This small molecule binds to this protein.
Small molecule (SMILES): CN(C)c1ccc2c(-c3cc(C(=O)NCCOCCOCCCCCCCl)ccc3C(=O)O)c3ccc(=[N+](C)C)cc-3oc2c1

Sequence of chain 1.D:
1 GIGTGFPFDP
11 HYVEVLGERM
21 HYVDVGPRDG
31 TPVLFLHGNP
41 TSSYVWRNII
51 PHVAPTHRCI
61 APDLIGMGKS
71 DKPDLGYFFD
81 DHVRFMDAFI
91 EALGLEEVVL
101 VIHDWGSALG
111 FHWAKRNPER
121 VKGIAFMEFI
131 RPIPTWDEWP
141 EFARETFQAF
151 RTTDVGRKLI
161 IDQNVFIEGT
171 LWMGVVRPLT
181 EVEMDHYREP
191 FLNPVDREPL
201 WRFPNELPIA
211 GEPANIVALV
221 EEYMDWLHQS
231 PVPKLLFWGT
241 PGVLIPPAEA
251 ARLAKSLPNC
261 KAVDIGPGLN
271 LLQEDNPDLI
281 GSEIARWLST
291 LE

Binding-site contacts:
Ligand atom C20 contacts residue ASP104 of chain 1.D at 1.4 Å.
Ligand atom C31 contacts residue GLU168 of chain 1.D at 3.6 Å.
Ligand atom C21 contacts residue THR146 of chain 1.D at 3.3 Å.
Ligand atom O2 contacts residue THR170 of chain 1.D at 2.8 Å (h-bond).
Ligand atom C13 contacts residue THR170 of chain 1.D at 3.8 Å.
Ligand atom C15 contacts residue THR170 of chain 1.D at 3.7 Å.
Ligand atom C12 contacts residue MET173 of chain 1.D at 3.7 Å (hydrophobic).
Ligand atom N2 contacts residue GLU168 of chain 1.D at 3.2 Å (salt-bridge).
Ligand atom C27 contacts residue GLY169 of chain 1.D at 3.5 Å.
Ligand atom C3 contacts residue VAL165 of chain 1.D at 3.7 Å (hydrophobic).
Ligand atom C4 contacts residue VAL165 of chain 1.D at 3.8 Å (hydrophobic).
Ligand atom N1 contacts residue THR146 of chain 1.D at 3.4 Å.
Ligand atom C10 contacts residue THR146 of chain 1.D at 3.6 Å.
Ligand atom C27 contacts residue GLU168 of chain 1.D at 3.6 Å.
Ligand atom C17 contacts residue ASN270 of chain 1.D at 3.6 Å.
Ligand atom C8 contacts residue MET173 of chain 1.D at 3.6 Å (hydrophobic).
Ligand atom C5 contacts residue VAL165 of chain 1.D at 3.7 Å (hydrophobic).
Ligand atom C30 contacts residue GLU168 of chain 1.D at 3.2 Å.
Ligand atom C8 contacts residue VAL165 of chain 1.D at 3.7 Å (hydrophobic).
Ligand atom C10 contacts residue MET173 of chain 1.D at 3.6 Å (hydrophobic).
Ligand atom C18 contacts residue ASP104 of chain 1.D at 3.1 Å.
Ligand atom O contacts residue PHE147 of chain 1.D at 3.4 Å.
Ligand atom C26 contacts residue GLY169 of chain 1.D at 3.3 Å.
Ligand atom C12 contacts residue ALA143 of chain 1.D at 3.6 Å (hydrophobic).
Ligand atom C13 contacts residue MET173 of chain 1.D at 3.6 Å (hydrophobic).
Ligand atom C18 contacts residue ASN270 of chain 1.D at 3.7 Å.
Ligand atom C19 contacts residue ASP104 of chain 1.D at 2.4 Å.
Ligand atom C34 contacts residue VAL165 of chain 1.D at 3.6 Å (hydrophobic).
Ligand atom C2 contacts residue VAL165 of chain 1.D at 3.5 Å (hydrophobic).
Ligand atom O contacts residue ALA143 of chain 1.D at 3.2 Å.
Ligand atom C9 contacts residue MET173 of chain 1.D at 3.6 Å (hydrophobic).
Ligand atom C1 contacts residue GLN163 of chain 1.D at 3.3 Å.
Ligand atom N1 contacts residue MET173 of chain 1.D at 3.6 Å.
Ligand atom C32 contacts residue GLU168 of chain 1.D at 3.1 Å.
Ligand atom O1 contacts residue THR170 of chain 1.D at 3.6 Å.
Ligand atom O2 contacts residue GLY169 of chain 1.D at 3.7 Å.
Ligand atom C25 contacts residue GLY169 of chain 1.D at 3.6 Å.
Ligand atom C11 contacts residue ALA143 of chain 1.D at 3.6 Å (hydrophobic).
Ligand atom O contacts residue THR170 of chain 1.D at 3.5 Å.
Ligand atom O1 contacts residue PHE147 of chain 1.D at 3.6 Å.